The protein below binds the small molecule below.
Small molecule (SMILES): Nc1ccn([C@@H]2O[C@H](CO[P](=O)(O)O[C@H]3[C@@H](O)[C@H](n4cnc5c(=O)nc(N)[nH]c54)O[C@@H]3CO[P](=O)(O)O[C@H]3[C@@H](O)[C@H](n4cnc5c(N)ncnc54)O[C@@H]3CO[P](=O)(O)O[C@H]3[C@@H](O)[C@H](n4ccc(=O)[nH]c4=O)O[C@@H]3CO[P](=O)(O)O[C@H]3[C@@H](O)[C@H](n4ccc(=O)[nH]c4=O)O[C@@H]3COP(=O)=O)[C@@H](O)[C@H]2O)c(=O)n1

Binding-site contacts:
Ligand atom N3 contacts residue C2 of chain 1.A at 3.2 Å (h-bond).
Ligand atom C4' contacts residue GLY460 of chain 1.C at 3.4 Å.
Ligand atom C5' contacts residue GLY460 of chain 1.C at 3.2 Å.
Ligand atom OP1 contacts residue GLN454 of chain 1.C at 2.7 Å.
Ligand atom N6 contacts residue ARG518 of chain 1.C at 3.2 Å.
Ligand atom N3 contacts residue GLY683 of chain 1.C at 3.2 Å.
Ligand atom O3' contacts residue LYS490 of chain 1.C at 3.0 Å (salt-bridge).
Ligand atom OP1 contacts residue LYS490 of chain 1.C at 3.0 Å (salt-bridge).
Ligand atom O2' contacts residue THR685 of chain 1.C at 3.5 Å.
Ligand atom N1 contacts residue U3H1 of chain 1.F at 3.0 Å (h-bond).
Ligand atom O6 contacts residue U3H1 of chain 1.F at 3.3 Å (h-bond).
Ligand atom OP1 contacts residue GLY461 of chain 1.C at 3.5 Å (h-bond).
Ligand atom O4' contacts residue GLY683 of chain 1.C at 3.1 Å (h-bond).
Ligand atom N4 contacts residue G1 of chain 1.A at 3.0 Å (h-bond).
Ligand atom C6 contacts residue C2 of chain 1.A at 3.2 Å.
Ligand atom N1 contacts residue C2 of chain 1.A at 2.8 Å (h-bond).
Ligand atom OP1 contacts residue THR457 of chain 1.C at 2.8 Å (h-bond).
Ligand atom O2 contacts residue ASN807 of chain 1.C at 2.6 Å (h-bond).
Ligand atom O2' contacts residue GLY683 of chain 1.C at 2.9 Å (h-bond).
Ligand atom O4 contacts residue LYS486 of chain 1.C at 3.2 Å (salt-bridge).
Ligand atom C2 contacts residue SER682 of chain 1.C at 3.2 Å.
Ligand atom C4 contacts residue ILE528 of chain 1.C at 3.3 Å (hydrophobic).
Ligand atom N6 contacts residue U3H1 of chain 1.F at 2.9 Å (h-bond).
Ligand atom O2 contacts residue G1 of chain 1.A at 3.1 Å (h-bond).
Ligand atom OP1 contacts residue SER462 of chain 1.C at 2.9 Å (h-bond).
Ligand atom O4' contacts residue MET515 of chain 1.C at 3.5 Å (h-bond).
Ligand atom C5 contacts residue ILE528 of chain 1.C at 3.3 Å (hydrophobic).
Ligand atom OP2 contacts residue ARG459 of chain 1.C at 3.2 Å.
Ligand atom O6 contacts residue C2 of chain 1.A at 2.6 Å (h-bond).
Ligand atom N2 contacts residue C2 of chain 1.A at 3.1 Å (h-bond).
Ligand atom O2 contacts residue GLY560 of chain 1.C at 3.4 Å.
Ligand atom N3 contacts residue SER682 of chain 1.C at 3.3 Å (h-bond).
Ligand atom N1 contacts residue U3H1 of chain 1.F at 3.3 Å (h-bond).
Ligand atom OP1 contacts residue GLY460 of chain 1.C at 3.1 Å (h-bond).
Ligand atom N3 contacts residue G1 of chain 1.A at 3.1 Å (h-bond).
Ligand atom O4' contacts residue PRO530 of chain 1.C at 3.5 Å.
Ligand atom O2' contacts residue MET515 of chain 1.C at 2.6 Å (h-bond).
Ligand atom OP1 contacts residue ALA464 of chain 1.C at 3.4 Å.
Ligand atom N3 contacts residue ILE528 of chain 1.C at 3.5 Å.
Ligand atom O3' contacts residue SER514 of chain 1.C at 3.4 Å.

Sequence of chain 1.C:
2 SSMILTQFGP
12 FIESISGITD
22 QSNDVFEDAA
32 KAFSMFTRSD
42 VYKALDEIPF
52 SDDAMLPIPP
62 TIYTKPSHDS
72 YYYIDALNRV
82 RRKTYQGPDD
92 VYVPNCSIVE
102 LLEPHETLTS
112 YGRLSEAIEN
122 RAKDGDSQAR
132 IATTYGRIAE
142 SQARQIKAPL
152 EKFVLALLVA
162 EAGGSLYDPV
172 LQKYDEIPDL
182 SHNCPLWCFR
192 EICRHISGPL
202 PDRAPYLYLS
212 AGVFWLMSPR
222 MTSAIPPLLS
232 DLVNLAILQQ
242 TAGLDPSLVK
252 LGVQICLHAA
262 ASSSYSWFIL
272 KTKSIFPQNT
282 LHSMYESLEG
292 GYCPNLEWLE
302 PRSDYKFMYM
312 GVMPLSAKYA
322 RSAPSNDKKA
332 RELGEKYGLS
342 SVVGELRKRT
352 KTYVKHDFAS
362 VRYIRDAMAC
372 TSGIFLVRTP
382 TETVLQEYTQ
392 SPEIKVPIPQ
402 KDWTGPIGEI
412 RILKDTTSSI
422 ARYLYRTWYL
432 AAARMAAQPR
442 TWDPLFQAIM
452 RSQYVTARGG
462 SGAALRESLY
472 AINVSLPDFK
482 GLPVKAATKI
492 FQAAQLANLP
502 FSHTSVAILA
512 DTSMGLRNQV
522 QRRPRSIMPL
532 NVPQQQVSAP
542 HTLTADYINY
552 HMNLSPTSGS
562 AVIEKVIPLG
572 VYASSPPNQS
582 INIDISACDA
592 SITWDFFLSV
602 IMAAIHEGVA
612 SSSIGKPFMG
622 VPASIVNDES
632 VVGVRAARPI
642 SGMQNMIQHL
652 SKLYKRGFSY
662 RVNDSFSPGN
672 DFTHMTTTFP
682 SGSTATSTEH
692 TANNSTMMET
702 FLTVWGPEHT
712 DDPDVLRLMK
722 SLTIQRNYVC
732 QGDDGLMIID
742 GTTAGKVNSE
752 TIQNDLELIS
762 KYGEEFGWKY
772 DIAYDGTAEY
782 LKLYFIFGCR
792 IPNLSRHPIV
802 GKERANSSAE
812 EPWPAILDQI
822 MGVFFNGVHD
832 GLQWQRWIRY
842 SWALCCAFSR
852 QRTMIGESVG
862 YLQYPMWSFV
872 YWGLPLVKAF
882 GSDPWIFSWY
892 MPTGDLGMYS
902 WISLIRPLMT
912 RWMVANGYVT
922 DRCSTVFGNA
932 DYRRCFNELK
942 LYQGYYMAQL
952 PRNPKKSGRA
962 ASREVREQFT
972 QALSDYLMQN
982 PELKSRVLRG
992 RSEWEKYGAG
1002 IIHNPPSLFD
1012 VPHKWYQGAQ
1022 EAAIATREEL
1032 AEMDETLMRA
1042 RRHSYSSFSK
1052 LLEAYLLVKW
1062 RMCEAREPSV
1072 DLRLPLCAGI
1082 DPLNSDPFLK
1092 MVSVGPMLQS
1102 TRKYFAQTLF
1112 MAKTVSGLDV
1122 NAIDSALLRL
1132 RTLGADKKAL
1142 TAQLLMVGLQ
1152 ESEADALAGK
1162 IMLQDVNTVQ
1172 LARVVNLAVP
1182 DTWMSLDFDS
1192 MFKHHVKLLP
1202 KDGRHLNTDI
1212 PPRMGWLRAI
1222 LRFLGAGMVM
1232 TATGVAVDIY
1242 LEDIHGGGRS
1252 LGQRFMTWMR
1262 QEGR